Sequence of chain 2.B:
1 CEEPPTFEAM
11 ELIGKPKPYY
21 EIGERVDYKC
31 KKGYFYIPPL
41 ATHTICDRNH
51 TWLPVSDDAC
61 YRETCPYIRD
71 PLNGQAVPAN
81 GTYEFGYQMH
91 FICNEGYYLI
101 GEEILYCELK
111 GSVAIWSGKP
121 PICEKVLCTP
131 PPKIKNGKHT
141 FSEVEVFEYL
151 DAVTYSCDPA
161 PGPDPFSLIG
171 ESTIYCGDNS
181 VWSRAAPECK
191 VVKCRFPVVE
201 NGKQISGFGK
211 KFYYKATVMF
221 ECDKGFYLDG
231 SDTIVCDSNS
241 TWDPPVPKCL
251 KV

The protein below binds the small molecule below.
Small molecule (SMILES): CC(=O)N[C@H]1[C@H](O[C@H]2[C@H](O)[C@@H](NC(C)=O)CO[C@@H]2CO)O[C@H](CO)[C@@H](O)[C@@H]1O

Binding-site contacts:
Ligand atom C8 contacts residue TYR87 of chain 2.B at 4.1 Å (hydrophobic).
Ligand atom O5 contacts residue GLN88 of chain 2.B at 3.9 Å.
Ligand atom C7 contacts residue ASN80 of chain 2.B at 3.3 Å.
Ligand atom C6 contacts residue ALA79 of chain 2.B at 4.4 Å (hydrophobic).
Ligand atom C5 contacts residue ASN80 of chain 2.B at 3.6 Å.
Ligand atom N2 contacts residue ASN80 of chain 2.B at 3.1 Å (h-bond).
Ligand atom N2 contacts residue GLN88 of chain 2.B at 4.3 Å.
Ligand atom C8 contacts residue ILE104 of chain 2.B at 3.7 Å (hydrophobic).
Ligand atom C2 contacts residue ASN80 of chain 2.B at 2.6 Å.
Ligand atom O7 contacts residue GLN88 of chain 2.B at 3.0 Å (h-bond).
Ligand atom C8 contacts residue GLN88 of chain 2.B at 3.2 Å.
Ligand atom C7 contacts residue GLN88 of chain 2.B at 3.3 Å.
Ligand atom O5 contacts residue ASN80 of chain 2.B at 2.3 Å (h-bond).
Ligand atom C3 contacts residue ASN80 of chain 2.B at 3.9 Å.
Ligand atom C6 contacts residue GLN88 of chain 2.B at 3.6 Å.
Ligand atom C8 contacts residue HIS90 of chain 2.B at 4.0 Å.
Ligand atom O7 contacts residue ASN80 of chain 2.B at 3.0 Å (h-bond).
Ligand atom C2 contacts residue GLN88 of chain 2.B at 4.2 Å.
Ligand atom C4 contacts residue GLN88 of chain 2.B at 4.2 Å.
Ligand atom C1 contacts residue GLN88 of chain 2.B at 3.6 Å.
Ligand atom C7 contacts residue TYR87 of chain 2.B at 4.2 Å (hydrophobic).
Ligand atom C5 contacts residue GLN88 of chain 2.B at 3.4 Å.
Ligand atom C3 contacts residue GLN88 of chain 2.B at 4.0 Å.
Ligand atom O4 contacts residue GLN88 of chain 2.B at 4.1 Å.
Ligand atom C4 contacts residue ASN80 of chain 2.B at 4.3 Å.
Ligand atom C1 contacts residue ASN80 of chain 2.B at 1.4 Å.
Ligand atom O7 contacts residue TYR87 of chain 2.B at 3.8 Å.
Ligand atom C8 contacts residue GLY86 of chain 2.B at 4.0 Å.